Binding-site contacts:
Ligand atom O1 contacts residue ALA166 of chain 1.D at 3.9 Å.
Ligand atom O1 contacts residue THR26 of chain 1.D at 3.8 Å.
Ligand atom O3P contacts residue ARG135 of chain 1.D at 2.8 Å (salt-bridge).
Ligand atom O1P contacts residue ARG169 of chain 1.D at 3.8 Å.
Ligand atom C4 contacts residue PHE132 of chain 1.D at 3.5 Å (hydrophobic).
Ligand atom O3P contacts residue ARG169 of chain 1.D at 3.6 Å (salt-bridge).
Ligand atom C5 contacts residue ASN28 of chain 1.D at 3.8 Å.
Ligand atom C6 contacts residue PHE132 of chain 1.D at 3.5 Å (hydrophobic).
Ligand atom C2 contacts residue LYS86 of chain 1.D at 1.3 Å.
Ligand atom O6 contacts residue SER167 of chain 1.D at 3.3 Å.
Ligand atom O1 contacts residue LYS86 of chain 1.D at 3.1 Å (salt-bridge).
Ligand atom O5 contacts residue ASP6 of chain 1.D at 2.6 Å (salt-bridge).
Ligand atom O3 contacts residue ASN28 of chain 1.D at 3.4 Å (h-bond).
Ligand atom C1 contacts residue LYS86 of chain 1.D at 2.4 Å.
Ligand atom O3 contacts residue LYS86 of chain 1.D at 2.6 Å (salt-bridge).
Ligand atom C5 contacts residue ASP6 of chain 1.D at 3.1 Å.
Ligand atom O3 contacts residue ASP6 of chain 1.D at 2.8 Å (salt-bridge).
Ligand atom C3 contacts residue ASP6 of chain 1.D at 3.5 Å.
Ligand atom O3P contacts residue SER167 of chain 1.D at 2.5 Å (h-bond).
Ligand atom O1 contacts residue LEU164 of chain 1.D at 3.9 Å.
Ligand atom O1P contacts residue SER167 of chain 1.D at 3.9 Å.
Ligand atom O5 contacts residue ALA166 of chain 1.D at 3.4 Å.
Ligand atom O1 contacts residue ASN108 of chain 1.D at 3.5 Å (h-bond).
Ligand atom O4 contacts residue LYS86 of chain 1.D at 3.5 Å (salt-bridge).
Ligand atom C1 contacts residue SER130 of chain 1.D at 3.4 Å.
Ligand atom O5 contacts residue SER167 of chain 1.D at 2.9 Å (h-bond).
Ligand atom C4 contacts residue ASN28 of chain 1.D at 3.7 Å.
Ligand atom P contacts residue ARG135 of chain 1.D at 3.7 Å.
Ligand atom C4 contacts residue LYS86 of chain 1.D at 3.5 Å.
Ligand atom O4 contacts residue ASN28 of chain 1.D at 2.8 Å (h-bond).
Ligand atom O3 contacts residue THR26 of chain 1.D at 3.8 Å.
Ligand atom O1 contacts residue SER130 of chain 1.D at 2.9 Å (h-bond).
Ligand atom O2P contacts residue ARG135 of chain 1.D at 2.7 Å (salt-bridge).
Ligand atom O4 contacts residue PHE132 of chain 1.D at 3.3 Å.
Ligand atom O3 contacts residue THR27 of chain 1.D at 3.5 Å (h-bond).
Ligand atom C2 contacts residue THR110 of chain 1.D at 3.8 Å.
Ligand atom C1 contacts residue THR110 of chain 1.D at 3.4 Å.
Ligand atom C3 contacts residue LYS86 of chain 1.D at 2.4 Å.
Ligand atom O3 contacts residue LEU31 of chain 1.D at 3.9 Å.
Ligand atom P contacts residue SER167 of chain 1.D at 3.5 Å.

This small molecule binds to this protein.
Small molecule (SMILES): O=C(CO)[C@@H](O)[C@H](O)[C@H](O)COP(=O)(O)O

Sequence of chain 1.E:
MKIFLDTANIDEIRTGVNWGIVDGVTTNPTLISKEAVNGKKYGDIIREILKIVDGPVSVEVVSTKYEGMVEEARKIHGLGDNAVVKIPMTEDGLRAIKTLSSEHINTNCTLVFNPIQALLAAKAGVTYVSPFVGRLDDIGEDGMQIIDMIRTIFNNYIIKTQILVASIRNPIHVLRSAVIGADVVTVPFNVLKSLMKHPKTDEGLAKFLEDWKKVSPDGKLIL

Sequence of chain 1.D:
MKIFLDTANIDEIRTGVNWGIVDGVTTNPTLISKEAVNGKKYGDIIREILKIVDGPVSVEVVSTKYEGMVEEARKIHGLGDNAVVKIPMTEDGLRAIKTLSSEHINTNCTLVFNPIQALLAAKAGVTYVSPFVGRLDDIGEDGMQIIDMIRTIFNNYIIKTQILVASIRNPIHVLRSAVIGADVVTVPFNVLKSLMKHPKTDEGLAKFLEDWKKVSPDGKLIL